The protein below binds the small molecule below.
Small molecule (SMILES): CC(=O)N[C@@H]1[C@@H](O)[C@H](O)[C@@H](CO)O[C@H]1O

Sequence of chain 1.A:
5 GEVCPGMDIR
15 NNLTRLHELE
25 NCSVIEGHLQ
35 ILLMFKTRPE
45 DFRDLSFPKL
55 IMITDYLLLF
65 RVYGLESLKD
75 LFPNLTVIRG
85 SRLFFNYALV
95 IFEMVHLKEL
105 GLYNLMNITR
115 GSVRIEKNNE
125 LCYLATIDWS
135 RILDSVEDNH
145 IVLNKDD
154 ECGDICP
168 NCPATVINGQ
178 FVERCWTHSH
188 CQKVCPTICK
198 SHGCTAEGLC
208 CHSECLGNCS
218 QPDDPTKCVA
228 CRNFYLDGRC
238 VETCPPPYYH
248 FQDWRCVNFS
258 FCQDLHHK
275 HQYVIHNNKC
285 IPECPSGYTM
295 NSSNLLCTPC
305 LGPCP

Binding-site contacts:
Ligand atom O7 contacts residue SER198 of chain 1.A at 3.7 Å.
Ligand atom O6 contacts residue LEU213 of chain 1.A at 3.2 Å.
Ligand atom O5 contacts residue ASN111 of chain 1.A at 2.3 Å (h-bond).
Ligand atom O3 contacts residue ASP138 of chain 1.A at 2.8 Å (salt-bridge).
Ligand atom C3 contacts residue ASP138 of chain 1.A at 3.2 Å.
Ligand atom C2 contacts residue ASP138 of chain 1.A at 4.1 Å.
Ligand atom C7 contacts residue ASN111 of chain 1.A at 3.5 Å.
Ligand atom C5 contacts residue SER198 of chain 1.A at 4.3 Å.
Ligand atom C6 contacts residue ARG229 of chain 1.A at 3.9 Å.
Ligand atom C6 contacts residue SER198 of chain 1.A at 4.2 Å.
Ligand atom C8 contacts residue ILE136 of chain 1.A at 3.7 Å (hydrophobic).
Ligand atom C3 contacts residue ASN111 of chain 1.A at 3.8 Å.
Ligand atom N2 contacts residue ILE136 of chain 1.A at 3.7 Å.
Ligand atom C6 contacts residue THR113 of chain 1.A at 3.8 Å.
Ligand atom C2 contacts residue SER198 of chain 1.A at 3.8 Å.
Ligand atom C8 contacts residue SER134 of chain 1.A at 3.3 Å.
Ligand atom C1 contacts residue ASN111 of chain 1.A at 1.4 Å.
Ligand atom C5 contacts residue ASN111 of chain 1.A at 3.6 Å.
Ligand atom O6 contacts residue ARG229 of chain 1.A at 3.3 Å (salt-bridge).
Ligand atom C7 contacts residue ASP138 of chain 1.A at 4.0 Å.
Ligand atom C2 contacts residue ASN111 of chain 1.A at 2.5 Å.
Ligand atom C5 contacts residue THR113 of chain 1.A at 3.9 Å.
Ligand atom O5 contacts residue LEU213 of chain 1.A at 3.6 Å.
Ligand atom C7 contacts residue ARG135 of chain 1.A at 3.8 Å.
Ligand atom C4 contacts residue ASN111 of chain 1.A at 4.2 Å.
Ligand atom O6 contacts residue SER198 of chain 1.A at 3.2 Å (h-bond).
Ligand atom N2 contacts residue ASN111 of chain 1.A at 2.9 Å (h-bond).
Ligand atom C7 contacts residue ILE136 of chain 1.A at 3.9 Å (hydrophobic).
Ligand atom O5 contacts residue SER198 of chain 1.A at 3.8 Å.
Ligand atom N2 contacts residue ASP138 of chain 1.A at 3.5 Å (salt-bridge).
Ligand atom C4 contacts residue SER198 of chain 1.A at 4.0 Å.
Ligand atom O5 contacts residue THR113 of chain 1.A at 4.2 Å.
Ligand atom C4 contacts residue ASP138 of chain 1.A at 4.1 Å.
Ligand atom C8 contacts residue LEU137 of chain 1.A at 3.9 Å (hydrophobic).
Ligand atom O7 contacts residue ARG135 of chain 1.A at 3.6 Å.
Ligand atom C1 contacts residue SER198 of chain 1.A at 4.3 Å.
Ligand atom C8 contacts residue ASP138 of chain 1.A at 3.9 Å.
Ligand atom O7 contacts residue ASN111 of chain 1.A at 3.6 Å (h-bond).
Ligand atom C8 contacts residue ARG135 of chain 1.A at 3.4 Å.
Ligand atom O4 contacts residue ASP138 of chain 1.A at 3.7 Å.